Sequence of chain 1.E:
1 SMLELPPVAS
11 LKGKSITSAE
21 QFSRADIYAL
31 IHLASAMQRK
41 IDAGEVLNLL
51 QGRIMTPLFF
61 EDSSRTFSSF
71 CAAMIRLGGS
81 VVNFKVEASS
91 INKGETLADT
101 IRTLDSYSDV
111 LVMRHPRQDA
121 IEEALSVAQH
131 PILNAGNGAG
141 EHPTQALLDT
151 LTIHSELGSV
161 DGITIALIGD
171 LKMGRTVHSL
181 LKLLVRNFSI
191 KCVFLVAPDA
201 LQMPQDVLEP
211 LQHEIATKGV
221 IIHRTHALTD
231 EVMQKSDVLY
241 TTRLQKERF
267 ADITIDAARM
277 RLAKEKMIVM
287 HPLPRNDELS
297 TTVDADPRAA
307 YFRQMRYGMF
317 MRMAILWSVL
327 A

The protein below binds the small molecule below.
Small molecule (SMILES): N[C@@H](CC(=O)O)C(=O)O

Binding-site contacts:
Ligand atom CB contacts residue PO41 of chain 1.P at 3.8 Å.
Ligand atom CA contacts residue THR176 of chain 1.E at 4.3 Å.
Ligand atom N contacts residue LEU289 of chain 1.E at 2.8 Å (h-bond).
Ligand atom O contacts residue THR176 of chain 1.E at 4.1 Å.
Ligand atom C contacts residue HIS142 of chain 1.E at 4.0 Å.
Ligand atom CG contacts residue PRO290 of chain 1.E at 3.7 Å (hydrophobic).
Ligand atom OXT contacts residue LYS93 of chain 1.F at 3.8 Å.
Ligand atom CA contacts residue LEU289 of chain 1.E at 3.8 Å (hydrophobic).
Ligand atom CG contacts residue LYS93 of chain 1.F at 4.0 Å.
Ligand atom OD2 contacts residue LYS93 of chain 1.F at 3.7 Å.
Ligand atom C contacts residue PO41 of chain 1.P at 4.1 Å.
Ligand atom CA contacts residue PO41 of chain 1.P at 3.8 Å.
Ligand atom OXT contacts residue ARG175 of chain 1.E at 2.8 Å (salt-bridge).
Ligand atom O contacts residue ARG175 of chain 1.E at 2.7 Å (salt-bridge).
Ligand atom OXT contacts residue HIS142 of chain 1.E at 4.4 Å.
Ligand atom CG contacts residue GLN245 of chain 1.E at 3.2 Å.
Ligand atom OD1 contacts residue ARG243 of chain 1.E at 4.3 Å.
Ligand atom CB contacts residue PRO290 of chain 1.E at 3.7 Å (hydrophobic).
Ligand atom N contacts residue PRO288 of chain 1.E at 4.2 Å.
Ligand atom OD1 contacts residue LEU289 of chain 1.E at 3.8 Å.
Ligand atom OXT contacts residue ARG114 of chain 1.E at 3.2 Å (salt-bridge).
Ligand atom CB contacts residue LEU289 of chain 1.E at 4.0 Å (hydrophobic).
Ligand atom OD2 contacts residue ARG243 of chain 1.E at 2.2 Å (salt-bridge).
Ligand atom CA contacts residue PRO290 of chain 1.E at 4.5 Å (hydrophobic).
Ligand atom OD2 contacts residue GLN245 of chain 1.E at 2.8 Å (h-bond).
Ligand atom CB contacts residue GLN245 of chain 1.E at 4.3 Å.
Ligand atom CB contacts residue ARG243 of chain 1.E at 4.0 Å.
Ligand atom OXT contacts residue PO41 of chain 1.P at 3.5 Å (h-bond).
Ligand atom O contacts residue HIS142 of chain 1.E at 3.5 Å.
Ligand atom C contacts residue ARG114 of chain 1.E at 4.1 Å.
Ligand atom N contacts residue PRO290 of chain 1.E at 4.0 Å.
Ligand atom C contacts residue ARG175 of chain 1.E at 3.5 Å.
Ligand atom OD2 contacts residue PRO290 of chain 1.E at 3.8 Å.
Ligand atom CB contacts residue LYS93 of chain 1.F at 3.4 Å.
Ligand atom CG contacts residue ARG243 of chain 1.E at 3.4 Å.
Ligand atom N contacts residue PO41 of chain 1.P at 2.6 Å (h-bond).
Ligand atom OD1 contacts residue GLN245 of chain 1.E at 3.3 Å (h-bond).
Ligand atom OD1 contacts residue PRO290 of chain 1.E at 4.1 Å.
Ligand atom CG contacts residue LEU289 of chain 1.E at 4.1 Å (hydrophobic).

Sequence of chain 1.F:
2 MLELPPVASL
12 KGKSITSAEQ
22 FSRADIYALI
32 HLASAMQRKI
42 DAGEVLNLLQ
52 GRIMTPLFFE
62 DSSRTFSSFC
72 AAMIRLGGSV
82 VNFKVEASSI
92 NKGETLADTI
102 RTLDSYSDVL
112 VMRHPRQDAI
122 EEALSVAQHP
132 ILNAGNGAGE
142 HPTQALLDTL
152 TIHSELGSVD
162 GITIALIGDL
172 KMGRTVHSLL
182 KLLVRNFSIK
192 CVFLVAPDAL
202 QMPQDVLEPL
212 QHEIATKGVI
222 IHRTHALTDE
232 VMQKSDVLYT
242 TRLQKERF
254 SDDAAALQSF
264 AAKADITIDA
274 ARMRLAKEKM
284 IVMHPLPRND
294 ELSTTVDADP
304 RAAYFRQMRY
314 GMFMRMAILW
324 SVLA